Sequence of chain 1.D:
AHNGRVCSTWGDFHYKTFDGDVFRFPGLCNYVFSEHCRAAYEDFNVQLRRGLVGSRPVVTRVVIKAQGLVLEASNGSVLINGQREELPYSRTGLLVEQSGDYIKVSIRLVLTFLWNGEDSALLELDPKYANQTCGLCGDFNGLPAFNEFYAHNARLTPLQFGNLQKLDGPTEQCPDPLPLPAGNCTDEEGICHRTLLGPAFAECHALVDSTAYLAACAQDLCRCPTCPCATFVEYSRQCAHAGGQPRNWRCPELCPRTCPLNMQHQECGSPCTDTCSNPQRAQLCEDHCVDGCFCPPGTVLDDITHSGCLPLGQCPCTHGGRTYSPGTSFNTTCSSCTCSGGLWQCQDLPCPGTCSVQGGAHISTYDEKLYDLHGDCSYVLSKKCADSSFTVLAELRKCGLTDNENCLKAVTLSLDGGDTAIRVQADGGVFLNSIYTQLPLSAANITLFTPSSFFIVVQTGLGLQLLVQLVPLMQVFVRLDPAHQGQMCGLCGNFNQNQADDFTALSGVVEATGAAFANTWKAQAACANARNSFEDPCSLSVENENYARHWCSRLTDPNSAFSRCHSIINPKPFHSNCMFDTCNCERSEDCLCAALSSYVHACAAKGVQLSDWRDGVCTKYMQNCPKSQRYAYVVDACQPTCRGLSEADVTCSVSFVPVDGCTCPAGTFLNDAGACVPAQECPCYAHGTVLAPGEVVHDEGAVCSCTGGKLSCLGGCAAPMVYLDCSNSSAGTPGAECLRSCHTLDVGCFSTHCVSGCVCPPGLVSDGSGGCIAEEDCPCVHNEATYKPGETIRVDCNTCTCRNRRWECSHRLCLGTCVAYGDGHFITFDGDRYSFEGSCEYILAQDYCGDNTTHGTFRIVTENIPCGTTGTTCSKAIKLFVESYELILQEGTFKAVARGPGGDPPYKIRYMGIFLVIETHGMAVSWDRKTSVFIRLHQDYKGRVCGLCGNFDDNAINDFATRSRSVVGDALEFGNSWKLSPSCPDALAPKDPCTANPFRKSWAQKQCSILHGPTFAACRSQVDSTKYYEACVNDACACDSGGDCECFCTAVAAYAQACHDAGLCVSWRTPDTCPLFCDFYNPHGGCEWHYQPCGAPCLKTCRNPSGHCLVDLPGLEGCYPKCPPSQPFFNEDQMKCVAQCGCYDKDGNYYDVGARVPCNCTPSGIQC

This protein binds this small molecule.
Small molecule (SMILES): CC(=O)N[C@@H]1[C@@H](O)[C@H](O)[C@@H](CO)O[C@H]1O

Binding-site contacts:
Ligand atom C5 contacts residue ASN120 of chain 1.D at 3.6 Å.
Ligand atom O7 contacts residue ASN120 of chain 1.D at 3.8 Å.
Ligand atom C3 contacts residue ASN120 of chain 1.D at 3.8 Å.
Ligand atom C7 contacts residue ASN120 of chain 1.D at 3.6 Å.
Ligand atom O5 contacts residue ASN120 of chain 1.D at 2.4 Å (h-bond).
Ligand atom C4 contacts residue ASN120 of chain 1.D at 4.2 Å.
Ligand atom C1 contacts residue ASN120 of chain 1.D at 1.4 Å.
Ligand atom N2 contacts residue ASN120 of chain 1.D at 2.9 Å (h-bond).
Ligand atom C2 contacts residue ASN120 of chain 1.D at 2.5 Å.